Binding-site contacts:
Ligand atom C8 contacts residue ILE1132 of chain 1.C at 4.2 Å (hydrophobic).
Ligand atom O5 contacts residue ASN1134 of chain 1.C at 2.4 Å (h-bond).
Ligand atom C4 contacts residue ASN1134 of chain 1.C at 4.2 Å.
Ligand atom C2 contacts residue ASN1134 of chain 1.C at 2.5 Å.
Ligand atom C7 contacts residue ASN1134 of chain 1.C at 3.8 Å.
Ligand atom C5 contacts residue ASN1134 of chain 1.C at 3.7 Å.
Ligand atom O7 contacts residue ASN1134 of chain 1.C at 4.3 Å.
Ligand atom C3 contacts residue ASN1134 of chain 1.C at 3.8 Å.
Ligand atom C1 contacts residue ASN1134 of chain 1.C at 1.4 Å.
Ligand atom N2 contacts residue ASN1134 of chain 1.C at 2.9 Å (h-bond).

Sequence of chain 1.C:
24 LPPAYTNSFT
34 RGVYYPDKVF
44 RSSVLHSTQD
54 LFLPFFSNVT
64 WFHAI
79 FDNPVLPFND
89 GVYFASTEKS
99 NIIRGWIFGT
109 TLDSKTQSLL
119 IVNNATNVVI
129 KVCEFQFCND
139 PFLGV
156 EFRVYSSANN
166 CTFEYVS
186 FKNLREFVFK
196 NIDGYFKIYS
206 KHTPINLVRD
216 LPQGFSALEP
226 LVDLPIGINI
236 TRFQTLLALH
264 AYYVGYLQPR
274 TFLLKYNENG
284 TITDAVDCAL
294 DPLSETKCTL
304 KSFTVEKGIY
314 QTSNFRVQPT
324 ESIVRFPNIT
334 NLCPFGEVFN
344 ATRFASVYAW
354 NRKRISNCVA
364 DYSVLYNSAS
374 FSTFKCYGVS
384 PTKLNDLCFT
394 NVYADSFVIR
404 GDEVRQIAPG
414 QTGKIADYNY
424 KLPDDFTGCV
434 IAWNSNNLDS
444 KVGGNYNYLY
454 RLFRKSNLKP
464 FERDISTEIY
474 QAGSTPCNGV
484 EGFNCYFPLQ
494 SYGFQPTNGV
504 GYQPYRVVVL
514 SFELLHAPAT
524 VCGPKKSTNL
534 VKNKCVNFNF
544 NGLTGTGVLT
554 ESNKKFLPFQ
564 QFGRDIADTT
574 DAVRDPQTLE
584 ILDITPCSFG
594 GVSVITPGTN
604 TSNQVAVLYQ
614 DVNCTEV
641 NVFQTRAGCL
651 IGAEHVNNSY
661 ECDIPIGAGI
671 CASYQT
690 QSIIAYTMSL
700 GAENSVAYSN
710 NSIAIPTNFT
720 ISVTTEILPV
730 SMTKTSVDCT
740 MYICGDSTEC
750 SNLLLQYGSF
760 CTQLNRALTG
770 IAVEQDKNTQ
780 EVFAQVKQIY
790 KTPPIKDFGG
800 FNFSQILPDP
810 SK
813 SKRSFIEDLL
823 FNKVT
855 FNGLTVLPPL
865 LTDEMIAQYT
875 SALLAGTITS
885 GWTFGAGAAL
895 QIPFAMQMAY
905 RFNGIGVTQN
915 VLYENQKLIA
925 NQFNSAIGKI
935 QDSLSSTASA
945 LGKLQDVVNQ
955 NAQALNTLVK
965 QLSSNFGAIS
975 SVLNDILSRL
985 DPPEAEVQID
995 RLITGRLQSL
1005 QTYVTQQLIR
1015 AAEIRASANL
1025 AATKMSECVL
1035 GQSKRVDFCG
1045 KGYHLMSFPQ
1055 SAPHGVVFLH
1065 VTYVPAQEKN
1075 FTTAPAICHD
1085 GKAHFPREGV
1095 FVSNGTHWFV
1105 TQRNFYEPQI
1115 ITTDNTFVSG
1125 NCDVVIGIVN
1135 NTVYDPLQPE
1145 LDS

This protein binds this small molecule.
Small molecule (SMILES): CC(=O)N[C@H]1[C@H](O[C@H]2[C@H](O)[C@@H](NC(C)=O)CO[C@@H]2CO)O[C@H](CO)[C@@H](O)[C@@H]1O